Binding-site contacts:
Ligand atom N2 contacts residue GLY168 of chain 1.B at 3.1 Å.
Ligand atom C21 contacts residue ASP169 of chain 1.B at 3.6 Å.
Ligand atom N4 contacts residue ALA54 of chain 1.B at 3.1 Å.
Ligand atom O1 contacts residue PHE106 of chain 1.B at 3.4 Å.
Ligand atom O4 contacts residue LYS56 of chain 1.B at 2.9 Å (salt-bridge).
Ligand atom C18 contacts residue PRO108 of chain 1.B at 3.5 Å (hydrophobic).
Ligand atom C15 contacts residue LEU158 of chain 1.B at 3.7 Å (hydrophobic).
Ligand atom F1 contacts residue GLU31 of chain 1.B at 3.2 Å.
Ligand atom C16 contacts residue LEU158 of chain 1.B at 3.5 Å (hydrophobic).
Ligand atom N4 contacts residue GLU105 of chain 1.B at 2.9 Å (salt-bridge).
Ligand atom O3 contacts residue GLY110 of chain 1.B at 3.5 Å.
Ligand atom N6 contacts residue LEU158 of chain 1.B at 3.6 Å.
Ligand atom C14 contacts residue LEU158 of chain 1.B at 3.7 Å (hydrophobic).
Ligand atom F1 contacts residue LYS36 of chain 1.B at 3.6 Å.
Ligand atom F2 contacts residue GLY30 of chain 1.B at 3.5 Å.
Ligand atom C17 contacts residue GLY110 of chain 1.B at 3.4 Å.
Ligand atom O1 contacts residue LEU107 of chain 1.B at 2.7 Å (h-bond).
Ligand atom C11 contacts residue ARG155 of chain 1.B at 3.3 Å.
Ligand atom F1 contacts residue GLY30 of chain 1.B at 3.1 Å.
Ligand atom F2 contacts residue LEU29 of chain 1.B at 3.3 Å.
Ligand atom C1 contacts residue SER57 of chain 1.B at 3.6 Å.
Ligand atom C4 contacts residue GLY35 of chain 1.B at 3.7 Å.
Ligand atom C3 contacts residue LYS56 of chain 1.B at 3.5 Å.
Ligand atom O3 contacts residue PHE106 of chain 1.B at 3.4 Å.
Ligand atom C12 contacts residue ARG155 of chain 1.B at 3.4 Å.
Ligand atom C8 contacts residue ASP169 of chain 1.B at 3.5 Å.
Ligand atom C4 contacts residue LYS36 of chain 1.B at 3.6 Å.
Ligand atom N5 contacts residue LEU107 of chain 1.B at 3.5 Å (h-bond).
Ligand atom F2 contacts residue VAL37 of chain 1.B at 3.3 Å.
Ligand atom C22 contacts residue LYS56 of chain 1.B at 3.4 Å.
Ligand atom C15 contacts residue ALA54 of chain 1.B at 3.6 Å (hydrophobic).
Ligand atom C1 contacts residue LYS36 of chain 1.B at 3.5 Å.
Ligand atom C2 contacts residue LYS56 of chain 1.B at 3.6 Å.
Ligand atom O3 contacts residue LEU107 of chain 1.B at 3.3 Å (h-bond).
Ligand atom C1 contacts residue GLY35 of chain 1.B at 3.5 Å.
Ligand atom N2 contacts residue LEU158 of chain 1.B at 3.5 Å.
Ligand atom N2 contacts residue ASP169 of chain 1.B at 3.6 Å.
Ligand atom N2 contacts residue ASN156 of chain 1.B at 3.5 Å.
Ligand atom C12 contacts residue LEU158 of chain 1.B at 3.5 Å (hydrophobic).
Ligand atom F1 contacts residue VAL37 of chain 1.B at 3.3 Å.

Sequence of chain 1.B:
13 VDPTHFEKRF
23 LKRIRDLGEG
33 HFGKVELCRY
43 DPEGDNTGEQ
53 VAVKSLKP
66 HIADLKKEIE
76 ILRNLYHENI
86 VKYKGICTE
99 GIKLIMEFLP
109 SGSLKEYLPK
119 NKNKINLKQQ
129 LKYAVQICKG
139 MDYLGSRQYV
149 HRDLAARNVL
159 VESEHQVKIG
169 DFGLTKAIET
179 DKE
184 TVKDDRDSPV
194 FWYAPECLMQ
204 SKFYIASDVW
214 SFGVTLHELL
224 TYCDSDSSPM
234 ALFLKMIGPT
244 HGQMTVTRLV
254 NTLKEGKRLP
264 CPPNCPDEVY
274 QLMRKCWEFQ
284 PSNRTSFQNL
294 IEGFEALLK

This small molecule binds to this protein.
Small molecule (SMILES): C=Cc1cc(F)c(CN2CC[C@](CC#N)(n3cc(C(N)=O)c(NC(=O)OC)n3)[C@H](F)C2)cc1O